Sequence of chain 1.A:
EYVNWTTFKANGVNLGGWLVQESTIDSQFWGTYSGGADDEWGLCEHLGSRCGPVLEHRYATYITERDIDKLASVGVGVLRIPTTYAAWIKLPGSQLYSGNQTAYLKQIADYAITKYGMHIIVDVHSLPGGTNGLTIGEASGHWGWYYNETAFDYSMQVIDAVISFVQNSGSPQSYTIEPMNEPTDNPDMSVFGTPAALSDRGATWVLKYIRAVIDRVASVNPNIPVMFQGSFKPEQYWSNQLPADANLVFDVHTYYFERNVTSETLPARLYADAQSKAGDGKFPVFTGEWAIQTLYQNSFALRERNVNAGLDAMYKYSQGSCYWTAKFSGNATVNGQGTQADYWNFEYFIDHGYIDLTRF

Binding-site contacts:
Ligand atom C6 contacts residue THR15 of chain 1.A at 4.0 Å.
Ligand atom C7 contacts residue ASN13 of chain 1.A at 3.8 Å.
Ligand atom N2 contacts residue ASN13 of chain 1.A at 2.8 Å (h-bond).
Ligand atom O7 contacts residue ASN13 of chain 1.A at 4.3 Å.
Ligand atom O5 contacts residue ASN13 of chain 1.A at 2.4 Å (h-bond).
Ligand atom C5 contacts residue THR15 of chain 1.A at 3.9 Å.
Ligand atom C8 contacts residue ASN256 of chain 1.A at 4.0 Å.
Ligand atom C2 contacts residue ASN13 of chain 1.A at 2.4 Å.
Ligand atom O5 contacts residue THR15 of chain 1.A at 3.5 Å (h-bond).
Ligand atom C4 contacts residue ASN13 of chain 1.A at 4.2 Å.
Ligand atom C1 contacts residue THR15 of chain 1.A at 4.0 Å.
Ligand atom C1 contacts residue ASN13 of chain 1.A at 1.4 Å.
Ligand atom C3 contacts residue ASN13 of chain 1.A at 3.8 Å.
Ligand atom C5 contacts residue ASN13 of chain 1.A at 3.7 Å.

A protein and the small-molecule ligand that binds it are described below.
Small molecule (SMILES): CC(=O)N[C@@H]1[C@@H](O)[C@H](O)[C@@H](CO)O[C@H]1O